Binding-site contacts:
Ligand atom C8 contacts residue ASN87 of chain 1.A at 4.3 Å.
Ligand atom C5 contacts residue LEU151 of chain 1.A at 4.1 Å (hydrophobic).
Ligand atom C1 contacts residue SER89 of chain 1.A at 4.5 Å.
Ligand atom O6 contacts residue LEU91 of chain 1.A at 4.1 Å.
Ligand atom C3 contacts residue ASN87 of chain 1.A at 3.8 Å.
Ligand atom C5 contacts residue ASN87 of chain 1.A at 3.7 Å.
Ligand atom C1 contacts residue ASN87 of chain 1.A at 1.4 Å.
Ligand atom O7 contacts residue ASN87 of chain 1.A at 3.0 Å (h-bond).
Ligand atom C6 contacts residue LEU91 of chain 1.A at 3.7 Å (hydrophobic).
Ligand atom O4 contacts residue LEU151 of chain 1.A at 4.1 Å.
Ligand atom C7 contacts residue ASP85 of chain 1.A at 4.4 Å.
Ligand atom C6 contacts residue LEU151 of chain 1.A at 3.8 Å (hydrophobic).
Ligand atom O5 contacts residue ASN87 of chain 1.A at 2.4 Å (h-bond).
Ligand atom C4 contacts residue ASN87 of chain 1.A at 4.2 Å.
Ligand atom O7 contacts residue ASP85 of chain 1.A at 3.4 Å (salt-bridge).
Ligand atom C7 contacts residue ASN87 of chain 1.A at 3.1 Å.
Ligand atom N2 contacts residue ASN87 of chain 1.A at 2.8 Å (h-bond).
Ligand atom C2 contacts residue ASN87 of chain 1.A at 2.4 Å.

Sequence of chain 1.A:
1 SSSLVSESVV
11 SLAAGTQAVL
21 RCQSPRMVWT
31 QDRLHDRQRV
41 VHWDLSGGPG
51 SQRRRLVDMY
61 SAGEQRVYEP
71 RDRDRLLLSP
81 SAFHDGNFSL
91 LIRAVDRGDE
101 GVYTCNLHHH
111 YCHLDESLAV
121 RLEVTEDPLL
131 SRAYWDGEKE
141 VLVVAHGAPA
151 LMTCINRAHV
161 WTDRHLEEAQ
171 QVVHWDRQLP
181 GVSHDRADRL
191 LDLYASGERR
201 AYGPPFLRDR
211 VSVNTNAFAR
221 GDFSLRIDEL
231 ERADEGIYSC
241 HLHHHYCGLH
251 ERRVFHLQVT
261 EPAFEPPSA

A small-molecule ligand and the protein it binds are described below.
Small molecule (SMILES): CC(=O)N[C@@H]1[C@@H](O)[C@H](O)[C@@H](CO)O[C@H]1O